Sequence of chain 1.A:
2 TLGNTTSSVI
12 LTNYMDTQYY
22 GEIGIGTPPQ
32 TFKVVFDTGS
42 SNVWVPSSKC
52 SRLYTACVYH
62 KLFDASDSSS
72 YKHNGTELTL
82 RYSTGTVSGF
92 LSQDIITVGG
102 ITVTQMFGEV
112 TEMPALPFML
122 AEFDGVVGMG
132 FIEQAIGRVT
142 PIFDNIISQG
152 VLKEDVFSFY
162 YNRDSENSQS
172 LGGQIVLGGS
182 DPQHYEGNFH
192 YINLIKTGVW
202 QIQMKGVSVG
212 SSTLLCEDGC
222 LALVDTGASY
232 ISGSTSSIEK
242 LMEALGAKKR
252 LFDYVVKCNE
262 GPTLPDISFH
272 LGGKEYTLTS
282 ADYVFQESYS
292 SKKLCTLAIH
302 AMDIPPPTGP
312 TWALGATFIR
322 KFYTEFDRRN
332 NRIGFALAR

Binding-site contacts:
Ligand atom O7 contacts residue HIS74 of chain 1.A at 4.0 Å.
Ligand atom N2 contacts residue ASN75 of chain 1.A at 3.0 Å (h-bond).
Ligand atom C2 contacts residue ASN75 of chain 1.A at 2.4 Å.
Ligand atom O5 contacts residue MET107 of chain 1.A at 4.0 Å.
Ligand atom C5 contacts residue ASN75 of chain 1.A at 3.6 Å.
Ligand atom C8 contacts residue ASN75 of chain 1.A at 3.2 Å.
Ligand atom C7 contacts residue ASN75 of chain 1.A at 3.5 Å.
Ligand atom N2 contacts residue THR77 of chain 1.A at 4.0 Å.
Ligand atom C3 contacts residue ASN75 of chain 1.A at 3.8 Å.
Ligand atom C1 contacts residue ASN75 of chain 1.A at 1.4 Å.
Ligand atom O5 contacts residue ASN75 of chain 1.A at 2.3 Å (h-bond).
Ligand atom O7 contacts residue ASN75 of chain 1.A at 3.5 Å (h-bond).
Ligand atom C4 contacts residue ASN75 of chain 1.A at 4.2 Å.
Ligand atom C2 contacts residue THR77 of chain 1.A at 4.5 Å.
Ligand atom C1 contacts residue THR77 of chain 1.A at 4.0 Å.

A small-molecule ligand and the protein it binds are described below.
Small molecule (SMILES): CC(=O)N[C@@H]1[C@@H](O)[C@H](O)[C@@H](CO)O[C@H]1O